Binding-site contacts:
Ligand atom CAF contacts residue LEU136 of chain 1.C at 3.8 Å (hydrophobic).
Ligand atom CAU contacts residue VAL132 of chain 1.C at 3.7 Å (hydrophobic).
Ligand atom OAT contacts residue LEU136 of chain 1.C at 3.3 Å.
Ligand atom CAV contacts residue VAL132 of chain 1.C at 3.8 Å (hydrophobic).
Ligand atom OAG contacts residue GLY182 of chain 1.C at 3.6 Å.
Ligand atom CAB contacts residue TRP128 of chain 1.D at 4.1 Å (hydrophobic).
Ligand atom CAW contacts residue TRP128 of chain 1.C at 3.7 Å (hydrophobic).
Ligand atom CAB contacts residue VAL132 of chain 1.D at 3.8 Å (hydrophobic).
Ligand atom CAH contacts residue ALA181 of chain 1.D at 3.6 Å (hydrophobic).
Ligand atom CAI contacts residue GLY182 of chain 1.C at 3.5 Å.
Ligand atom OAT contacts residue ASN133 of chain 1.C at 3.0 Å (h-bond).
Ligand atom CAH contacts residue GLY185 of chain 1.D at 3.8 Å.
Ligand atom NAP contacts residue LEU136 of chain 1.D at 3.8 Å.
Ligand atom CAH contacts residue GLY182 of chain 1.D at 3.7 Å.
Ligand atom CAV contacts residue PHE129 of chain 1.C at 3.8 Å (hydrophobic).
Ligand atom CAS contacts residue PHE186 of chain 1.D at 3.8 Å (hydrophobic).
Ligand atom NAH contacts residue LEU136 of chain 1.C at 3.3 Å.
Ligand atom CAI contacts residue PHE186 of chain 1.C at 3.5 Å (hydrophobic).
Ligand atom CAF contacts residue PHE129 of chain 1.D at 3.8 Å (hydrophobic).
Ligand atom CA0 contacts residue ASN133 of chain 1.D at 4.1 Å.
Ligand atom CAA contacts residue ALA178 of chain 1.D at 3.7 Å (hydrophobic).
Ligand atom CAE contacts residue PHE129 of chain 1.D at 3.7 Å (hydrophobic).
Ligand atom CAC contacts residue VAL132 of chain 1.D at 3.7 Å (hydrophobic).
Ligand atom CAI contacts residue GLY185 of chain 1.C at 3.8 Å.
Ligand atom CAJ contacts residue GLY182 of chain 1.C at 3.6 Å.
Ligand atom CA0 contacts residue PHE129 of chain 1.D at 4.0 Å (hydrophobic).
Ligand atom CA0 contacts residue VAL132 of chain 1.D at 3.5 Å (hydrophobic).
Ligand atom OAG contacts residue GLY182 of chain 1.D at 3.6 Å.
Ligand atom CAH contacts residue ALA181 of chain 1.C at 3.7 Å (hydrophobic).
Ligand atom CAO contacts residue LEU136 of chain 1.C at 3.1 Å (hydrophobic).
Ligand atom CAA contacts residue PHE186 of chain 1.C at 3.7 Å (hydrophobic).
Ligand atom NAP contacts residue LEU136 of chain 1.C at 3.5 Å.
Ligand atom CAQ contacts residue LEU136 of chain 1.C at 4.0 Å (hydrophobic).
Ligand atom CAQ contacts residue VAL132 of chain 1.C at 4.0 Å (hydrophobic).
Ligand atom CAJ contacts residue LEU136 of chain 1.C at 3.7 Å (hydrophobic).
Ligand atom CAK contacts residue LEU136 of chain 1.C at 3.8 Å (hydrophobic).
Ligand atom CAQ contacts residue LEU136 of chain 1.D at 4.0 Å (hydrophobic).
Ligand atom CAH contacts residue GLY182 of chain 1.C at 3.3 Å.
Ligand atom CAE contacts residue ASN133 of chain 1.D at 3.7 Å.
Ligand atom CAA contacts residue GLY185 of chain 1.C at 3.8 Å.

Sequence of chain 1.C:
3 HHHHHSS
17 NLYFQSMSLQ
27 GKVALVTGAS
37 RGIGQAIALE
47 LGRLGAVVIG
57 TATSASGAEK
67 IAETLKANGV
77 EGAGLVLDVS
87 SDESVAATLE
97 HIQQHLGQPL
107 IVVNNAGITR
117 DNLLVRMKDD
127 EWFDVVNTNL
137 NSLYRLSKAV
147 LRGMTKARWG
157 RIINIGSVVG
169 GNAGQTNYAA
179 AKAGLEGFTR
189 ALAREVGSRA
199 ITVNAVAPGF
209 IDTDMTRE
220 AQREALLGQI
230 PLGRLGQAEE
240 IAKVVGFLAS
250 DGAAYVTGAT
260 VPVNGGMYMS

Sequence of chain 1.D:
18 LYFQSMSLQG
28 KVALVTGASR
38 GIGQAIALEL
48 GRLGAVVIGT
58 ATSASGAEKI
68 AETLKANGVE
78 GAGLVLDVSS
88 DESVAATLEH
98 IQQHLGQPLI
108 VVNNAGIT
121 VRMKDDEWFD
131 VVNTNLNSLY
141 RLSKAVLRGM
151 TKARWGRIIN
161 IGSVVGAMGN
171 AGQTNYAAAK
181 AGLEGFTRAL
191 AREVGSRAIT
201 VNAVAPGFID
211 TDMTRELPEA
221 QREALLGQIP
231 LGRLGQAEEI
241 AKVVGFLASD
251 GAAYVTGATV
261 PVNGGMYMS

This protein binds this small molecule.
Small molecule (SMILES): COc1ccccc1NC(=O)N1CCCc2ccccc21